The protein below binds the small molecule below.
Small molecule (SMILES): Nc1ncnc2c1ncn2[C@H]1C[C@H](O)[C@@H](COP(=O)(O)O)O1

Binding-site contacts:
Ligand atom OP1 contacts residue TYR271 of chain 43.A at 3.1 Å (h-bond).
Ligand atom O5' contacts residue ASN491 of chain 43.A at 3.5 Å (h-bond).
Ligand atom OP1 contacts residue PHE272 of chain 43.A at 3.4 Å.
Ligand atom P contacts residue ASN491 of chain 43.A at 3.0 Å.
Ligand atom OP2 contacts residue ASN491 of chain 43.A at 1.7 Å (h-bond).
Ligand atom P contacts residue PHE272 of chain 43.A at 4.3 Å.
Ligand atom OP2 contacts residue ASP273 of chain 43.A at 2.4 Å.
Ligand atom OP1 contacts residue ASN491 of chain 43.A at 3.6 Å.
Ligand atom O5' contacts residue ASP273 of chain 43.A at 4.1 Å.
Ligand atom P contacts residue TYR271 of chain 43.A at 4.5 Å.
Ligand atom C5' contacts residue ASN491 of chain 43.A at 4.0 Å.
Ligand atom C5' contacts residue ASP273 of chain 43.A at 3.8 Å.
Ligand atom OP1 contacts residue ASP273 of chain 43.A at 3.3 Å.
Ligand atom P contacts residue ASP273 of chain 43.A at 2.8 Å.

Sequence of chain 43.A:
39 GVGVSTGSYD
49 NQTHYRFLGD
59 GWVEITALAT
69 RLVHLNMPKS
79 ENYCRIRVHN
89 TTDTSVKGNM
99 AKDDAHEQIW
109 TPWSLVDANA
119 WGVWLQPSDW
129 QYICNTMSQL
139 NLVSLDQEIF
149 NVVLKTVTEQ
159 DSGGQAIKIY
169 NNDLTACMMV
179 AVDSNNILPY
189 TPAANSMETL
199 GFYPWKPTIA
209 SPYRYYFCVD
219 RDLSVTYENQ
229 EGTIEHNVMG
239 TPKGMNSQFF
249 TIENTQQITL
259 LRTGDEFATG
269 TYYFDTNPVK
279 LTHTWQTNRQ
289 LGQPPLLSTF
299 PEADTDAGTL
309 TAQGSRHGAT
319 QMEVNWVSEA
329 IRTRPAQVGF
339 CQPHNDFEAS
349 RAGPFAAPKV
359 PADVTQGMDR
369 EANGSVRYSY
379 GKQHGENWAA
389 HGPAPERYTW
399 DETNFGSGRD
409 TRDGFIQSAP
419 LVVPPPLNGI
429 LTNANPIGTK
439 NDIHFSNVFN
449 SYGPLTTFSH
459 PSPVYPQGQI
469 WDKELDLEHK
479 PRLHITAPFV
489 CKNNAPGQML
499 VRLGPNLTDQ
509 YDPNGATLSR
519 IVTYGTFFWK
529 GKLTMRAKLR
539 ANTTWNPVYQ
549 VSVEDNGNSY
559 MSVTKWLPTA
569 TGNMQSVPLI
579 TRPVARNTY